Binding-site contacts:
Ligand atom C3 contacts residue LEU27 of chain 1.U at 2.8 Å (hydrophobic).
Ligand atom C16 contacts residue TYR148 of chain 1.U at 3.3 Å (hydrophobic).
Ligand atom C10 contacts residue ILE120 of chain 1.U at 4.1 Å (hydrophobic).
Ligand atom C13 contacts residue GLU14 of chain 1.U at 3.9 Å.
Ligand atom C15 contacts residue GLU15 of chain 1.U at 3.7 Å.
Ligand atom O1 contacts residue TYR145 of chain 1.U at 3.9 Å.
Ligand atom C3 contacts residue VAL28 of chain 1.U at 4.1 Å (hydrophobic).
Ligand atom C13 contacts residue LEU23 of chain 1.U at 3.4 Å (hydrophobic).
Ligand atom C1 contacts residue LEU27 of chain 1.U at 3.1 Å (hydrophobic).
Ligand atom O3 contacts residue LYS12 of chain 1.U at 3.1 Å (salt-bridge).
Ligand atom C12 contacts residue LEU27 of chain 1.U at 3.8 Å (hydrophobic).
Ligand atom O2 contacts residue ILE120 of chain 1.U at 4.0 Å.
Ligand atom C4 contacts residue ARG31 of chain 1.U at 4.0 Å.
Ligand atom C11 contacts residue LEU27 of chain 1.U at 3.9 Å (hydrophobic).
Ligand atom C14 contacts residue GLU14 of chain 1.U at 2.9 Å.
Ligand atom C10 contacts residue LEU27 of chain 1.U at 4.0 Å (hydrophobic).
Ligand atom C4 contacts residue VAL28 of chain 1.U at 4.1 Å (hydrophobic).
Ligand atom C14 contacts residue TYR148 of chain 1.U at 4.0 Å (hydrophobic).
Ligand atom C2 contacts residue LEU27 of chain 1.U at 2.6 Å (hydrophobic).
Ligand atom C14 contacts residue SER16 of chain 1.U at 4.1 Å.
Ligand atom C6 contacts residue ARG31 of chain 1.U at 3.9 Å.
Ligand atom C4 contacts residue VAL107 of chain 1.U at 3.9 Å (hydrophobic).
Ligand atom C7 contacts residue ALA144 of chain 1.U at 4.1 Å (hydrophobic).
Ligand atom C5 contacts residue ARG31 of chain 1.U at 4.0 Å.
Ligand atom C11 contacts residue TYR148 of chain 1.U at 3.8 Å (hydrophobic).
Ligand atom C4 contacts residue LEU27 of chain 1.U at 3.4 Å (hydrophobic).
Ligand atom C14 contacts residue GLU15 of chain 1.U at 3.9 Å.
Ligand atom C13 contacts residue LEU109 of chain 1.U at 4.0 Å (hydrophobic).
Ligand atom C1 contacts residue ILE120 of chain 1.U at 4.0 Å (hydrophobic).
Ligand atom N contacts residue TYR148 of chain 1.U at 3.9 Å.
Ligand atom O1 contacts residue TYR148 of chain 1.U at 2.6 Å.
Ligand atom C12 contacts residue LEU23 of chain 1.U at 3.4 Å (hydrophobic).
Ligand atom N contacts residue ILE120 of chain 1.U at 4.1 Å.
Ligand atom N contacts residue LEU27 of chain 1.U at 3.5 Å.
Ligand atom O3 contacts residue TYR145 of chain 1.U at 4.0 Å.
Ligand atom C15 contacts residue TYR148 of chain 1.U at 3.3 Å (hydrophobic).
Ligand atom C11 contacts residue ILE120 of chain 1.U at 4.1 Å (hydrophobic).
Ligand atom C15 contacts residue GLU14 of chain 1.U at 2.9 Å.
Ligand atom C16 contacts residue GLU14 of chain 1.U at 3.2 Å.
Ligand atom C8 contacts residue ALA144 of chain 1.U at 4.0 Å (hydrophobic).

This small molecule binds to this protein.
Small molecule (SMILES): O=S(=O)(O)c1cccc2cccc(Nc3ccccc3)c12

Sequence of chain 1.U:
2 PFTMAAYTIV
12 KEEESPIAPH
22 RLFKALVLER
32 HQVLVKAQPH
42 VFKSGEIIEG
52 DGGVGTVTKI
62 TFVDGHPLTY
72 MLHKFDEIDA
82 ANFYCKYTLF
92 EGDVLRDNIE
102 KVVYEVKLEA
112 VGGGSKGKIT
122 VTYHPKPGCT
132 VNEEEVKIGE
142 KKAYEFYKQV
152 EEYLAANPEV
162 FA